Sequence of chain 13.D:
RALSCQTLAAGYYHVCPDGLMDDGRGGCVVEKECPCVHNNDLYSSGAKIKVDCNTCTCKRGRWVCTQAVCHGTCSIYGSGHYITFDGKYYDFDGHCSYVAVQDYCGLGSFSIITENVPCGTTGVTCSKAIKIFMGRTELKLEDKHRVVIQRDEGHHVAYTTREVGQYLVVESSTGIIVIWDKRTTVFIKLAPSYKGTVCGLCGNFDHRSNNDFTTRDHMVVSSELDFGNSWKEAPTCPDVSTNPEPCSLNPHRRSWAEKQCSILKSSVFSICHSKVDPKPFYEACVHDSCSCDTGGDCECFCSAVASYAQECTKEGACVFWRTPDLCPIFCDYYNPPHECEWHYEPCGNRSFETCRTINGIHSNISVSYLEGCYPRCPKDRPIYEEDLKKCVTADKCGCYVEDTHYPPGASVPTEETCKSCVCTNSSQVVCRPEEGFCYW

The small molecule below binds the protein below.
Small molecule (SMILES): CC(=O)N[C@H]1[C@H](O[C@H]2[C@H](O)[C@@H](NC(C)=O)CO[C@@H]2CO)O[C@H](CO)[C@@H](O)[C@@H]1O

Binding-site contacts:
Ligand atom C4 contacts residue ASN1134 of chain 13.D at 4.2 Å.
Ligand atom N2 contacts residue GLU941 of chain 13.D at 3.8 Å.
Ligand atom C7 contacts residue ASN1134 of chain 13.D at 4.1 Å.
Ligand atom C4 contacts residue SER943 of chain 13.D at 4.1 Å.
Ligand atom C1 contacts residue ASN1134 of chain 13.D at 1.4 Å.
Ligand atom C7 contacts residue GLU941 of chain 13.D at 4.0 Å.
Ligand atom C2 contacts residue SER943 of chain 13.D at 4.5 Å.
Ligand atom C8 contacts residue HIS1132 of chain 13.D at 3.2 Å.
Ligand atom C7 contacts residue HIS1132 of chain 13.D at 4.1 Å.
Ligand atom O3 contacts residue SER943 of chain 13.D at 4.0 Å.
Ligand atom C2 contacts residue ASN1134 of chain 13.D at 2.5 Å.
Ligand atom O6 contacts residue SER943 of chain 13.D at 4.1 Å.
Ligand atom O5 contacts residue ASN1134 of chain 13.D at 2.4 Å (h-bond).
Ligand atom C5 contacts residue ASN1134 of chain 13.D at 3.7 Å.
Ligand atom O7 contacts residue SER943 of chain 13.D at 3.8 Å.
Ligand atom C5 contacts residue SER943 of chain 13.D at 4.5 Å.
Ligand atom C8 contacts residue SER1133 of chain 13.D at 4.5 Å.
Ligand atom C8 contacts residue GLU941 of chain 13.D at 4.0 Å.
Ligand atom C3 contacts residue ASN1134 of chain 13.D at 3.8 Å.
Ligand atom N2 contacts residue HIS1132 of chain 13.D at 4.0 Å.
Ligand atom N2 contacts residue ASN1134 of chain 13.D at 2.9 Å (h-bond).